Binding-site contacts:
Ligand atom N2 contacts residue ASN322 of chain 1.A at 2.9 Å (h-bond).
Ligand atom C5 contacts residue SER188 of chain 1.A at 4.1 Å.
Ligand atom C2 contacts residue SER188 of chain 1.A at 4.5 Å.
Ligand atom C2 contacts residue ASN322 of chain 1.A at 2.4 Å.
Ligand atom O5 contacts residue SER188 of chain 1.A at 3.1 Å (h-bond).
Ligand atom O6 contacts residue GLU190 of chain 1.A at 3.4 Å (salt-bridge).
Ligand atom C3 contacts residue ASN322 of chain 1.A at 3.8 Å.
Ligand atom O7 contacts residue THR324 of chain 1.A at 4.4 Å.
Ligand atom C4 contacts residue ASN322 of chain 1.A at 4.2 Å.
Ligand atom C5 contacts residue ASN322 of chain 1.A at 3.6 Å.
Ligand atom O5 contacts residue GLU190 of chain 1.A at 4.4 Å.
Ligand atom C1 contacts residue ASN322 of chain 1.A at 1.4 Å.
Ligand atom C6 contacts residue SER188 of chain 1.A at 4.1 Å.
Ligand atom O7 contacts residue GLY160 of chain 1.A at 4.3 Å.
Ligand atom C7 contacts residue ASN322 of chain 1.A at 3.0 Å.
Ligand atom C6 contacts residue GLU190 of chain 1.A at 3.9 Å.
Ligand atom C8 contacts residue ASN322 of chain 1.A at 4.3 Å.
Ligand atom O5 contacts residue ASN322 of chain 1.A at 2.3 Å (h-bond).
Ligand atom C1 contacts residue SER188 of chain 1.A at 3.8 Å.
Ligand atom O7 contacts residue ASN322 of chain 1.A at 2.6 Å (h-bond).
Ligand atom C5 contacts residue GLU190 of chain 1.A at 4.1 Å.

Sequence of chain 1.A:
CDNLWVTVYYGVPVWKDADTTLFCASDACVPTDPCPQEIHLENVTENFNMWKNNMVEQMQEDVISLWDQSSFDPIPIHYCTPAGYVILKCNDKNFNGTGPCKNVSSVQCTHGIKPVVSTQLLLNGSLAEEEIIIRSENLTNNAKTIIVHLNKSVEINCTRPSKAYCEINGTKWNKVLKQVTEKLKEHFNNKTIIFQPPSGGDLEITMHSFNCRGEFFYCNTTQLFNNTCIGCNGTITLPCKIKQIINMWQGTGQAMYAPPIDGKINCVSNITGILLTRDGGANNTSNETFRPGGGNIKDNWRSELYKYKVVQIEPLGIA

A protein and the small-molecule ligand that binds it are described below.
Small molecule (SMILES): CC(=O)N[C@@H]1[C@@H](O)[C@H](O)[C@@H](CO)O[C@H]1O